Sequence of chain 1.C:
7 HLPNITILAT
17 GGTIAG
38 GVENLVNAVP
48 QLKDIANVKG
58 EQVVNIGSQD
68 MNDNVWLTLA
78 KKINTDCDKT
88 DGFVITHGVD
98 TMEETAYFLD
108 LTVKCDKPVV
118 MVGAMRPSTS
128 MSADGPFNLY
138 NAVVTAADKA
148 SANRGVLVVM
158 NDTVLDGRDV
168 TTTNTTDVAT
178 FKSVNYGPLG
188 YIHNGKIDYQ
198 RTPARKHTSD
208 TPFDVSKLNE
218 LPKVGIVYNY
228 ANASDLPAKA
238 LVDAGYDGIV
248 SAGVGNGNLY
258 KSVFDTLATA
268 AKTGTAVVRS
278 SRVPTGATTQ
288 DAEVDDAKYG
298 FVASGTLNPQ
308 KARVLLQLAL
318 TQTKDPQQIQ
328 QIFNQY

This protein binds this small molecule.
Small molecule (SMILES): N[C@@H](CC(=O)O)C(=O)O

Binding-site contacts:
Ligand atom N contacts residue GLN66 of chain 1.D at 3.2 Å (h-bond).
Ligand atom O contacts residue GLY95 of chain 1.D at 3.3 Å.
Ligand atom CA contacts residue GLN66 of chain 1.D at 4.0 Å.
Ligand atom CB contacts residue GLU290 of chain 1.C at 3.7 Å.
Ligand atom O contacts residue GLN66 of chain 1.D at 4.0 Å.
Ligand atom OXT contacts residue GLY64 of chain 1.D at 3.3 Å.
Ligand atom C contacts residue SER65 of chain 1.D at 3.0 Å.
Ligand atom CG contacts residue ALA121 of chain 1.D at 4.2 Å (hydrophobic).
Ligand atom O contacts residue VAL96 of chain 1.D at 3.5 Å (h-bond).
Ligand atom N contacts residue ASN255 of chain 1.C at 3.5 Å (h-bond).
Ligand atom C contacts residue ASP97 of chain 1.D at 4.3 Å.
Ligand atom C contacts residue GLY64 of chain 1.D at 4.1 Å.
Ligand atom O contacts residue GLY64 of chain 1.D at 4.4 Å.
Ligand atom O contacts residue SER65 of chain 1.D at 1.9 Å (h-bond).
Ligand atom CA contacts residue SER65 of chain 1.D at 4.2 Å.
Ligand atom CA contacts residue ASP97 of chain 1.D at 4.1 Å.
Ligand atom OXT contacts residue GLN66 of chain 1.D at 4.1 Å.
Ligand atom OD2 contacts residue GLY95 of chain 1.D at 4.2 Å.
Ligand atom O contacts residue ASP97 of chain 1.D at 3.4 Å.
Ligand atom OD2 contacts residue ALA121 of chain 1.D at 4.4 Å.
Ligand atom CB contacts residue VAL96 of chain 1.D at 4.1 Å (hydrophobic).
Ligand atom CB contacts residue ASP97 of chain 1.D at 3.8 Å.
Ligand atom C contacts residue GLY95 of chain 1.D at 3.5 Å.
Ligand atom CG contacts residue GLY95 of chain 1.D at 3.8 Å.
Ligand atom N contacts residue ASP97 of chain 1.D at 2.9 Å (salt-bridge).
Ligand atom N contacts residue SER65 of chain 1.D at 4.4 Å.
Ligand atom N contacts residue GLU290 of chain 1.C at 2.7 Å (salt-bridge).
Ligand atom CA contacts residue GLU290 of chain 1.C at 3.4 Å.
Ligand atom OXT contacts residue ILE63 of chain 1.D at 4.4 Å.
Ligand atom OXT contacts residue SER65 of chain 1.D at 2.8 Å (h-bond).
Ligand atom CG contacts residue VAL96 of chain 1.D at 3.8 Å (hydrophobic).
Ligand atom OD1 contacts residue GLY95 of chain 1.D at 3.3 Å.
Ligand atom OD1 contacts residue VAL96 of chain 1.D at 2.8 Å (h-bond).
Ligand atom C contacts residue VAL96 of chain 1.D at 4.2 Å (hydrophobic).
Ligand atom C contacts residue GLN66 of chain 1.D at 3.8 Å.
Ligand atom OXT contacts residue GLY95 of chain 1.D at 3.4 Å.
Ligand atom OD1 contacts residue ALA121 of chain 1.D at 3.5 Å (h-bond).

Sequence of chain 1.D:
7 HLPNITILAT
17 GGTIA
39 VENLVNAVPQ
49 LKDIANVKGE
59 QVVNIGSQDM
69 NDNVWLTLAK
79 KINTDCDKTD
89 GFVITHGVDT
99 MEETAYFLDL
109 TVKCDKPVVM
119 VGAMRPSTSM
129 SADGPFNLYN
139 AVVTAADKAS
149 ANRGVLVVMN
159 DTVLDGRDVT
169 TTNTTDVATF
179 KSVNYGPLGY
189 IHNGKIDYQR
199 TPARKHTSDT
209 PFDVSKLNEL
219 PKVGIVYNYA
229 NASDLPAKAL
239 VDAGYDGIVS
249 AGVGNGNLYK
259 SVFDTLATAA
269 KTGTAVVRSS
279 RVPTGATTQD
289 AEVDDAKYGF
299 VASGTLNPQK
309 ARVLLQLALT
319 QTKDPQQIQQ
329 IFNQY